Binding-site contacts:
Ligand atom C8 contacts residue ASN1100 of chain 1.C at 3.3 Å.
Ligand atom C7 contacts residue ASN1100 of chain 1.C at 3.2 Å.
Ligand atom C4 contacts residue ASN1100 of chain 1.C at 4.2 Å.
Ligand atom C8 contacts residue THR1102 of chain 1.C at 4.4 Å.
Ligand atom C1 contacts residue PHE1105 of chain 1.C at 4.4 Å (hydrophobic).
Ligand atom C2 contacts residue THR1102 of chain 1.C at 4.5 Å.
Ligand atom O7 contacts residue ASN1100 of chain 1.C at 3.2 Å (h-bond).
Ligand atom O5 contacts residue ASN1100 of chain 1.C at 2.4 Å (h-bond).
Ligand atom C5 contacts residue ASN1100 of chain 1.C at 3.7 Å.
Ligand atom C3 contacts residue HIS1103 of chain 1.C at 4.4 Å.
Ligand atom C2 contacts residue ASN1100 of chain 1.C at 2.4 Å.
Ligand atom O6 contacts residue PHE1105 of chain 1.C at 4.1 Å.
Ligand atom N2 contacts residue ASN1100 of chain 1.C at 2.9 Å (h-bond).
Ligand atom N2 contacts residue THR1102 of chain 1.C at 3.8 Å.
Ligand atom C5 contacts residue HIS1103 of chain 1.C at 4.5 Å.
Ligand atom C1 contacts residue ASN1100 of chain 1.C at 1.4 Å.
Ligand atom C1 contacts residue THR1102 of chain 1.C at 4.4 Å.
Ligand atom C3 contacts residue ASN1100 of chain 1.C at 3.8 Å.
Ligand atom O5 contacts residue PHE1105 of chain 1.C at 3.7 Å.
Ligand atom C5 contacts residue PHE1105 of chain 1.C at 3.9 Å (hydrophobic).
Ligand atom C6 contacts residue PHE1105 of chain 1.C at 3.6 Å (hydrophobic).

Sequence of chain 1.C:
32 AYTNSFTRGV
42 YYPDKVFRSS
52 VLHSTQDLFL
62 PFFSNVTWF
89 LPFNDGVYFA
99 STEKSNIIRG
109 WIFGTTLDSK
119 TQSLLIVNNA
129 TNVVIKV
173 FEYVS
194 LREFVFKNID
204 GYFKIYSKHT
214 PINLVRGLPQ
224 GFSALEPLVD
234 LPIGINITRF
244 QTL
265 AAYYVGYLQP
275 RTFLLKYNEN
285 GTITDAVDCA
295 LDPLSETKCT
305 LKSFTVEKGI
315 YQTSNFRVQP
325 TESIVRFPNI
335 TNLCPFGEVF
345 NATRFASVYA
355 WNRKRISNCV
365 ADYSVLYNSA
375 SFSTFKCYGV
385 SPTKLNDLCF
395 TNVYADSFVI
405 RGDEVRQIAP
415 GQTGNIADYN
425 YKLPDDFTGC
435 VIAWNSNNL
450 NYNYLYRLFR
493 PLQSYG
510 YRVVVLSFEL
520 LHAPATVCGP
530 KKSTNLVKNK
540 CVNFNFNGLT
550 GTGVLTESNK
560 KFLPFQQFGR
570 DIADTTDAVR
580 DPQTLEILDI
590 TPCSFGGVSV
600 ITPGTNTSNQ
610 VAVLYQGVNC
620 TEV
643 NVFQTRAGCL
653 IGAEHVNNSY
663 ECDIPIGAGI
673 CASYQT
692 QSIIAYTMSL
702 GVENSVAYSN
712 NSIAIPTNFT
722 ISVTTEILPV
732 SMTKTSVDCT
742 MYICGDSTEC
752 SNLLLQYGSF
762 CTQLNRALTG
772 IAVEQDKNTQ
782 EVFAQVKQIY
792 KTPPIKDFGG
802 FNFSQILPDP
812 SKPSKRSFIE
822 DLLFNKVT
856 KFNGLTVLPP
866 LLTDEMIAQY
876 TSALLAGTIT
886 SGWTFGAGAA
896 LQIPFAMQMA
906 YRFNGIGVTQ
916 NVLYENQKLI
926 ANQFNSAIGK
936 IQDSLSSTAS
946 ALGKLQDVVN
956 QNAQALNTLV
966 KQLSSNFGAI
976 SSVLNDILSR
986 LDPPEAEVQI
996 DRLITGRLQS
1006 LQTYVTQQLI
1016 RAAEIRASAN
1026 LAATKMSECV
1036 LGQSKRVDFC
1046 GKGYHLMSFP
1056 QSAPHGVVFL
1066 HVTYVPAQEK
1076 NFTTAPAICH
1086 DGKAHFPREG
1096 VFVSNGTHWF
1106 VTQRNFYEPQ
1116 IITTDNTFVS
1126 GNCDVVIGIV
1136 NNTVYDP

This small molecule binds to this protein.
Small molecule (SMILES): CC(=O)N[C@@H]1[C@@H](O)[C@H](O)[C@@H](CO)O[C@H]1O